The protein below binds the small molecule below.
Small molecule (SMILES): [H]/N=C(/CCCS[C@@H]1CC(=O)N(Cc2ccccc2)C1=O)N[C@@H]1O[C@H](CO[C@@H]2OC[C@@H](O)[C@H](O)[C@H]2O)[C@@H](O)[C@H](O)[C@H]1O

Binding-site contacts:
Ligand atom C1' contacts residue GLU416 of chain 1.B at 3.2 Å.
Ligand atom O2' contacts residue GLU203 of chain 1.B at 3.4 Å.
Ligand atom O2' contacts residue ASN202 of chain 1.B at 2.8 Å (h-bond).
Ligand atom O2A contacts residue GLU470 of chain 1.B at 2.8 Å (salt-bridge).
Ligand atom O3A contacts residue SER473 of chain 1.B at 2.8 Å (h-bond).
Ligand atom O3A contacts residue GLU470 of chain 1.B at 2.9 Å (salt-bridge).
Ligand atom C2 contacts residue SER206 of chain 1.B at 3.1 Å.
Ligand atom C5A contacts residue GLN477 of chain 1.B at 3.5 Å.
Ligand atom C5' contacts residue GLU416 of chain 1.B at 3.6 Å.
Ligand atom O3' contacts residue GLN53 of chain 1.B at 2.5 Å (h-bond).
Ligand atom O4A contacts residue GLN477 of chain 1.B at 2.6 Å (h-bond).
Ligand atom O3' contacts residue HIS157 of chain 1.B at 3.1 Å (h-bond).
Ligand atom O2' contacts residue HIS157 of chain 1.B at 3.4 Å (h-bond).
Ligand atom O5' contacts residue TYR345 of chain 1.B at 3.6 Å (h-bond).
Ligand atom O3' contacts residue TRP471 of chain 1.B at 2.9 Å (h-bond).
Ligand atom C1 contacts residue GLU203 of chain 1.B at 3.3 Å.
Ligand atom O4A contacts residue SER473 of chain 1.B at 3.1 Å (h-bond).
Ligand atom O4' contacts residue TRP463 of chain 1.B at 3.0 Å.
Ligand atom O2' contacts residue GLU416 of chain 1.B at 2.8 Å (salt-bridge).
Ligand atom C13 contacts residue TYR275 of chain 1.B at 3.0 Å (hydrophobic).
Ligand atom C4 contacts residue SER206 of chain 1.B at 3.5 Å.
Ligand atom C4A contacts residue GLN477 of chain 1.B at 3.3 Å.
Ligand atom C3A contacts residue GLN477 of chain 1.B at 3.4 Å.
Ligand atom C1' contacts residue GLU203 of chain 1.B at 3.3 Å.
Ligand atom O2A contacts residue TRP471 of chain 1.B at 3.4 Å.
Ligand atom C5' contacts residue TYR345 of chain 1.B at 3.3 Å (hydrophobic).
Ligand atom O4' contacts residue GLN53 of chain 1.B at 2.9 Å (h-bond).
Ligand atom C1A contacts residue GLU470 of chain 1.B at 3.4 Å.
Ligand atom C2' contacts residue GLU416 of chain 1.B at 3.4 Å.
Ligand atom C2 contacts residue GLU203 of chain 1.B at 3.2 Å.
Ligand atom C3' contacts residue GLU416 of chain 1.B at 3.5 Å.
Ligand atom C3A contacts residue SER473 of chain 1.B at 3.5 Å.
Ligand atom C17 contacts residue PHE389 of chain 1.B at 3.4 Å (hydrophobic).
Ligand atom O7 contacts residue TYR275 of chain 1.B at 3.5 Å (h-bond).
Ligand atom C11 contacts residue TYR275 of chain 1.B at 3.5 Å (hydrophobic).
Ligand atom O5' contacts residue GLU416 of chain 1.B at 3.5 Å (salt-bridge).
Ligand atom O6' contacts residue GLU470 of chain 1.B at 3.4 Å (salt-bridge).
Ligand atom N1 contacts residue GLU203 of chain 1.B at 2.5 Å (salt-bridge).
Ligand atom C6' contacts residue GLU470 of chain 1.B at 3.4 Å.
Ligand atom O4' contacts residue GLU470 of chain 1.B at 2.7 Å (salt-bridge).

Sequence of chain 1.B:
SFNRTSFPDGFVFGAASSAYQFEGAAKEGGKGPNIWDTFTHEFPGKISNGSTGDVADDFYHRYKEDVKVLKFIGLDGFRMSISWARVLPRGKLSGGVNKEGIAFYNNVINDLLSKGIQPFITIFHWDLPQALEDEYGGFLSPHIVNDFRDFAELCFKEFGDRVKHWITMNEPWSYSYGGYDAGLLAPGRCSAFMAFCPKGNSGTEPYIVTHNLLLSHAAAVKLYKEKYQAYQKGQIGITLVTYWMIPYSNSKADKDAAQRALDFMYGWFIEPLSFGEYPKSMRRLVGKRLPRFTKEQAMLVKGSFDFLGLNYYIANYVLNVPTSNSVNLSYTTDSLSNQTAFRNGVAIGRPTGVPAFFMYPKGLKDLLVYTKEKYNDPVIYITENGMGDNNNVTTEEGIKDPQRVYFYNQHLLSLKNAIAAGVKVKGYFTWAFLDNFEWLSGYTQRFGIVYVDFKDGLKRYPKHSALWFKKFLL